The small molecule below binds the protein below.
Small molecule (SMILES): Nc1nc(=O)c2ncn([C@@H]3O[C@H](CO[P](=O)(O)O[C@H]4[C@@H](O)[C@H](n5cnc6c(N)ncnc65)O[C@@H]4CO[P](=O)(O)O[C@@H]4[C@@H](O)[C@H](n5cnc6c(N)ncnc65)O[C@@H]4COP(=O)=O)[C@@H](O)[C@H]3O)c2[nH]1

Binding-site contacts:
Ligand atom N7 contacts residue THR45 of chain 2.E at 2.5 Å (h-bond).
Ligand atom C5 contacts residue TYR85 of chain 2.E at 3.5 Å (hydrophobic).
Ligand atom C8 contacts residue THR45 of chain 2.E at 3.8 Å.
Ligand atom C8 contacts residue LYS61 of chain 2.E at 3.7 Å.
Ligand atom OP1 contacts residue TYR85 of chain 2.E at 3.5 Å (h-bond).
Ligand atom C6 contacts residue THR45 of chain 2.E at 3.1 Å.
Ligand atom N6 contacts residue THR91 of chain 5.E at 3.5 Å (h-bond).
Ligand atom C6 contacts residue VAL29 of chain 2.E at 4.1 Å (hydrophobic).
Ligand atom OP1 contacts residue LYS43 of chain 2.E at 2.9 Å (salt-bridge).
Ligand atom N6 contacts residue THR45 of chain 2.E at 2.5 Å (h-bond).
Ligand atom C5 contacts residue VAL29 of chain 2.E at 4.0 Å (hydrophobic).
Ligand atom C4 contacts residue LYS61 of chain 2.E at 3.7 Å.
Ligand atom C6 contacts residue THR59 of chain 2.E at 3.6 Å.
Ligand atom N6 contacts residue CYS46 of chain 2.E at 3.4 Å (h-bond).
Ligand atom N6 contacts residue SER47 of chain 2.E at 4.1 Å.
Ligand atom N1 contacts residue SER47 of chain 2.E at 2.9 Å (h-bond).
Ligand atom C2 contacts residue THR59 of chain 2.E at 4.1 Å.
Ligand atom C5 contacts residue THR45 of chain 2.E at 3.1 Å.
Ligand atom C4 contacts residue TYR85 of chain 2.E at 3.8 Å (hydrophobic).
Ligand atom OP2 contacts residue LYS43 of chain 2.E at 2.7 Å (salt-bridge).
Ligand atom C5 contacts residue LYS61 of chain 2.E at 3.7 Å.
Ligand atom N7 contacts residue TYR85 of chain 2.E at 3.7 Å.
Ligand atom N6 contacts residue THR59 of chain 2.E at 2.8 Å (h-bond).
Ligand atom N7 contacts residue LYS61 of chain 2.E at 3.7 Å.
Ligand atom C6 contacts residue SER47 of chain 2.E at 3.9 Å.
Ligand atom N1 contacts residue TYR85 of chain 2.E at 3.5 Å.
Ligand atom P contacts residue TYR85 of chain 2.E at 3.7 Å.
Ligand atom N1 contacts residue THR59 of chain 2.E at 3.5 Å.
Ligand atom C5' contacts residue TYR85 of chain 2.E at 4.0 Å (hydrophobic).
Ligand atom C8 contacts residue TYR85 of chain 2.E at 3.8 Å (hydrophobic).
Ligand atom OP2 contacts residue GLU63 of chain 2.E at 3.6 Å (salt-bridge).
Ligand atom P contacts residue LYS43 of chain 2.E at 3.2 Å.
Ligand atom C6 contacts residue TYR85 of chain 2.E at 3.4 Å (hydrophobic).
Ligand atom C6 contacts residue LYS61 of chain 2.E at 3.8 Å.
Ligand atom N6 contacts residue LYS61 of chain 2.E at 4.1 Å.
Ligand atom N6 contacts residue TYR85 of chain 2.E at 3.4 Å.
Ligand atom N9 contacts residue TYR85 of chain 2.E at 4.0 Å.
Ligand atom C2 contacts residue SER47 of chain 2.E at 3.4 Å.
Ligand atom N9 contacts residue LYS61 of chain 2.E at 3.7 Å.
Ligand atom O6 contacts residue LYS61 of chain 2.E at 3.0 Å (salt-bridge).

Sequence of chain 5.E:
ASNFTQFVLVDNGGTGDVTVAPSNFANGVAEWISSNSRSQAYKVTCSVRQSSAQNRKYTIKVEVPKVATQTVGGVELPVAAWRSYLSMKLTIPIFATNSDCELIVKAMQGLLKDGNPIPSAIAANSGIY

Sequence of chain 2.E:
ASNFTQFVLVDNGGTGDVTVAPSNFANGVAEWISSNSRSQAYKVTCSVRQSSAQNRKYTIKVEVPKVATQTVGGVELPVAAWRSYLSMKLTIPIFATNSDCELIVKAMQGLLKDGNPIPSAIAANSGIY